The small molecule below binds the protein below.
Small molecule (SMILES): CC(=O)N[C@@H]1[C@@H](O)[C@H](O)[C@@H](CO)O[C@H]1O

Binding-site contacts:
Ligand atom C1 contacts residue ASN111 of chain 1.A at 1.4 Å.
Ligand atom C5 contacts residue ASN111 of chain 1.A at 3.4 Å.
Ligand atom C6 contacts residue ASN111 of chain 1.A at 4.0 Å.
Ligand atom O5 contacts residue ASN111 of chain 1.A at 2.3 Å (h-bond).
Ligand atom O7 contacts residue ASN111 of chain 1.A at 3.4 Å (h-bond).
Ligand atom C6 contacts residue ARG243 of chain 1.A at 3.6 Å.
Ligand atom N2 contacts residue ASN111 of chain 1.A at 3.0 Å (h-bond).
Ligand atom O6 contacts residue ARG243 of chain 1.A at 3.9 Å.
Ligand atom C8 contacts residue PRO108 of chain 1.A at 3.8 Å (hydrophobic).
Ligand atom C2 contacts residue ASN111 of chain 1.A at 2.5 Å.
Ligand atom O6 contacts residue ASN111 of chain 1.A at 3.4 Å (h-bond).
Ligand atom C8 contacts residue ASN111 of chain 1.A at 4.0 Å.
Ligand atom O7 contacts residue PRO108 of chain 1.A at 3.7 Å.
Ligand atom C5 contacts residue ARG243 of chain 1.A at 4.0 Å.
Ligand atom C7 contacts residue PRO108 of chain 1.A at 4.3 Å (hydrophobic).
Ligand atom C7 contacts residue ASN111 of chain 1.A at 3.2 Å.
Ligand atom C1 contacts residue ARG243 of chain 1.A at 4.4 Å.
Ligand atom C3 contacts residue ASN111 of chain 1.A at 3.8 Å.
Ligand atom O5 contacts residue ARG243 of chain 1.A at 3.4 Å (salt-bridge).
Ligand atom C4 contacts residue ASN111 of chain 1.A at 4.1 Å.

Sequence of chain 1.A:
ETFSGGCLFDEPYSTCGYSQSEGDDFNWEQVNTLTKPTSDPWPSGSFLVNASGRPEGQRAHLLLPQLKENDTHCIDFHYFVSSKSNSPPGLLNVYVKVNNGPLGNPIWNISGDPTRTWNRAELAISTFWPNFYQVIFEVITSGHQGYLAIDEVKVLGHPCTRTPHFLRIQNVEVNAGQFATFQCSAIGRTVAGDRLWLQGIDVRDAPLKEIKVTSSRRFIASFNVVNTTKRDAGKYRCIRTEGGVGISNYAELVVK